Sequence of chain 1.G:
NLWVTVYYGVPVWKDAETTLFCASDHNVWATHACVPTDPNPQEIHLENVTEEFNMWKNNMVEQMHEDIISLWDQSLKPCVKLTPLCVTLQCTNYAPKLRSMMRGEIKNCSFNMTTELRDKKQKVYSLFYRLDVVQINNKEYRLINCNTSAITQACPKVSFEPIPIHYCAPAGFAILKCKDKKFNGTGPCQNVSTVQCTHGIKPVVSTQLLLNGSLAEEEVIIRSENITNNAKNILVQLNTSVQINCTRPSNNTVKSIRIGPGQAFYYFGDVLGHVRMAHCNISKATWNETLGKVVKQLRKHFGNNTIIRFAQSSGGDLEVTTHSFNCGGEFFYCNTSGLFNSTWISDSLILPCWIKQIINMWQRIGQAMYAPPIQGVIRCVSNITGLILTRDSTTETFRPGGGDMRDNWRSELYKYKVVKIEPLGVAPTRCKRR

This small molecule binds to this protein.
Small molecule (SMILES): CC(=O)N[C@@H]1[C@@H](O)[C@H](O)[C@@H](CO)O[C@H]1O

Binding-site contacts:
Ligand atom C2 contacts residue ASN355 of chain 1.G at 2.5 Å.
Ligand atom C1 contacts residue ASN355 of chain 1.G at 1.4 Å.
Ligand atom O5 contacts residue SER357 of chain 1.G at 3.7 Å.
Ligand atom C3 contacts residue ASN355 of chain 1.G at 3.8 Å.
Ligand atom O5 contacts residue ASN355 of chain 1.G at 2.4 Å (h-bond).
Ligand atom C5 contacts residue SER357 of chain 1.G at 3.9 Å.
Ligand atom O6 contacts residue SER357 of chain 1.G at 4.0 Å.
Ligand atom C8 contacts residue THR341 of chain 1.G at 3.6 Å.
Ligand atom C1 contacts residue SER357 of chain 1.G at 3.7 Å.
Ligand atom C8 contacts residue THR342 of chain 1.G at 3.3 Å.
Ligand atom C4 contacts residue ASN355 of chain 1.G at 4.2 Å.
Ligand atom O7 contacts residue TRP387 of chain 1.G at 4.2 Å.
Ligand atom C7 contacts residue THR342 of chain 1.G at 4.2 Å.
Ligand atom C7 contacts residue ASN355 of chain 1.G at 3.4 Å.
Ligand atom O7 contacts residue ASN355 of chain 1.G at 3.6 Å (h-bond).
Ligand atom N2 contacts residue ASN355 of chain 1.G at 2.9 Å (h-bond).
Ligand atom C5 contacts residue ASN355 of chain 1.G at 3.7 Å.